A small-molecule ligand and the protein it binds are described below.
Small molecule (SMILES): CC(=O)N[C@H]1[C@H](O[C@H]2[C@H](O)[C@@H](NC(C)=O)CO[C@@H]2CO)O[C@H](CO)[C@@H](O)[C@@H]1O

Sequence of chain 22.BA:
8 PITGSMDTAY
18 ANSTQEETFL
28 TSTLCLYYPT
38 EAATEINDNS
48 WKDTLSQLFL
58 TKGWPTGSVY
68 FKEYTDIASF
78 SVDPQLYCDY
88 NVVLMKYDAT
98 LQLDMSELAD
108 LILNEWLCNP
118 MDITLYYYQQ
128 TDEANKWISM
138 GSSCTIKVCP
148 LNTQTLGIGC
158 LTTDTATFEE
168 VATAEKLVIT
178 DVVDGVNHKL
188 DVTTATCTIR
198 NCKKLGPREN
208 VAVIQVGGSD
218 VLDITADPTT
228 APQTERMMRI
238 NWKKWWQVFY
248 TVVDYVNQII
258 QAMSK

Binding-site contacts:
Ligand atom C2 contacts residue ASN19 of chain 22.BA at 2.9 Å.
Ligand atom C4 contacts residue ASN19 of chain 22.BA at 4.4 Å.
Ligand atom C7 contacts residue ASN19 of chain 22.BA at 3.8 Å.
Ligand atom C1 contacts residue ASN19 of chain 22.BA at 1.6 Å.
Ligand atom N2 contacts residue ASN19 of chain 22.BA at 3.2 Å (h-bond).
Ligand atom C8 contacts residue TYR17 of chain 22.BA at 4.4 Å (hydrophobic).
Ligand atom O5 contacts residue ASN19 of chain 22.BA at 2.5 Å (h-bond).
Ligand atom C5 contacts residue ASN19 of chain 22.BA at 3.5 Å.
Ligand atom O7 contacts residue ASN19 of chain 22.BA at 4.2 Å.
Ligand atom C3 contacts residue ASN19 of chain 22.BA at 4.0 Å.